A small-molecule ligand and the protein it binds are described below.
Small molecule (SMILES): Cc1cn([C@H]2C=C[C@@H](CO[P](=O)(O)O[P](=O)(O)OP(=O)(O)O)O2)c(=O)[nH]c1=O

Sequence of chain 1.A:
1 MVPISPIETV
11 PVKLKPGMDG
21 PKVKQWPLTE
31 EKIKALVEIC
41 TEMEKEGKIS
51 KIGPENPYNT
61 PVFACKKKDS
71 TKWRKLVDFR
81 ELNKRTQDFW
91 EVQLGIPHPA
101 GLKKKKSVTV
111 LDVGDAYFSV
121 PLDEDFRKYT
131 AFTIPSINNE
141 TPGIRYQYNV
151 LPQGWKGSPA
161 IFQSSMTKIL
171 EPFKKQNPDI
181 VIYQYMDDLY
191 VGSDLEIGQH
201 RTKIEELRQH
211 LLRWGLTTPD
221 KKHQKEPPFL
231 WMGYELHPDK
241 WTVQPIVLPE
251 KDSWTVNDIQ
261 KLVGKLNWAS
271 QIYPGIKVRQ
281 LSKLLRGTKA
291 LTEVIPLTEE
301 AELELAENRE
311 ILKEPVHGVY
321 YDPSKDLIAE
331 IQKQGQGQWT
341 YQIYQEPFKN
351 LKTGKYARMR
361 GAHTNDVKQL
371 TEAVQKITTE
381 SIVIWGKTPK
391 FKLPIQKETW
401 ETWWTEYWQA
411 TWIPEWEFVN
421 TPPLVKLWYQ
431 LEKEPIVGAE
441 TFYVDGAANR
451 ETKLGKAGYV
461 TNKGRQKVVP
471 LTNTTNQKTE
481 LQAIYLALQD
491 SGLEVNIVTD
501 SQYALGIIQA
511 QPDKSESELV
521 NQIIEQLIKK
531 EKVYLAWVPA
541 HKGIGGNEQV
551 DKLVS

Binding-site contacts:
Ligand atom O2B contacts residue ASP187 of chain 1.A at 3.1 Å (salt-bridge).
Ligand atom O1A contacts residue ASP187 of chain 1.A at 2.6 Å (salt-bridge).
Ligand atom O2C contacts residue GLY114 of chain 1.A at 3.6 Å.
Ligand atom C3' contacts residue ALA116 of chain 1.A at 3.6 Å (hydrophobic).
Ligand atom C4 contacts residue ARG74 of chain 1.A at 3.7 Å.
Ligand atom C1' contacts residue TYR117 of chain 1.A at 3.5 Å (hydrophobic).
Ligand atom C5A contacts residue ARG74 of chain 1.A at 3.6 Å.
Ligand atom O1C contacts residue LYS67 of chain 1.A at 3.0 Å (salt-bridge).
Ligand atom PC contacts residue MG1 of chain 1.I at 3.4 Å.
Ligand atom O1B contacts residue GLN153 of chain 1.A at 3.7 Å.
Ligand atom O1B contacts residue ALA116 of chain 1.A at 3.5 Å (h-bond).
Ligand atom O2C contacts residue VAL113 of chain 1.A at 3.2 Å (h-bond).
Ligand atom O7' contacts residue ASP115 of chain 1.A at 3.4 Å (salt-bridge).
Ligand atom O7' contacts residue LYS67 of chain 1.A at 3.4 Å (salt-bridge).
Ligand atom O7' contacts residue MG1 of chain 1.I at 3.6 Å.
Ligand atom O3C contacts residue GLY114 of chain 1.A at 3.5 Å.
Ligand atom O3C contacts residue ASP115 of chain 1.A at 3.7 Å.
Ligand atom O1A contacts residue ASP112 of chain 1.A at 3.5 Å (salt-bridge).
Ligand atom C5 contacts residue ARG74 of chain 1.A at 3.6 Å.
Ligand atom O2B contacts residue ALA116 of chain 1.A at 3.6 Å.
Ligand atom C5' contacts residue ASP187 of chain 1.A at 3.2 Å.
Ligand atom PA contacts residue ARG74 of chain 1.A at 3.5 Å.
Ligand atom PC contacts residue LYS67 of chain 1.A at 3.6 Å.
Ligand atom PB contacts residue MG1 of chain 1.I at 3.2 Å.
Ligand atom N3 contacts residue ARG74 of chain 1.A at 3.8 Å.
Ligand atom N1 contacts residue ARG74 of chain 1.A at 3.7 Å.
Ligand atom O6' contacts residue ARG74 of chain 1.A at 3.3 Å (salt-bridge).
Ligand atom O1C contacts residue LYS222 of chain 1.A at 3.2 Å (salt-bridge).
Ligand atom O2A contacts residue ARG74 of chain 1.A at 2.9 Å (salt-bridge).
Ligand atom O1A contacts residue MG1 of chain 1.I at 2.4 Å.
Ligand atom O2C contacts residue ASP112 of chain 1.A at 3.3 Å (salt-bridge).
Ligand atom O2 contacts residue TYR117 of chain 1.A at 3.5 Å.
Ligand atom PA contacts residue MG1 of chain 1.I at 3.6 Å.
Ligand atom O2B contacts residue VAL113 of chain 1.A at 2.9 Å (h-bond).
Ligand atom O2C contacts residue MG1 of chain 1.I at 2.1 Å.
Ligand atom O4' contacts residue MET186 of chain 1.A at 3.6 Å.
Ligand atom O6' contacts residue MG1 of chain 1.I at 3.7 Å.
Ligand atom C2' contacts residue TYR117 of chain 1.A at 3.5 Å (hydrophobic).
Ligand atom O2B contacts residue MG1 of chain 1.I at 2.1 Å.
Ligand atom C6 contacts residue ARG74 of chain 1.A at 3.6 Å.